The protein below binds the small molecule below.
Small molecule (SMILES): COc1ccccc1C(=O)C1CCCC1C(C(=O)O)C(=O)O

Sequence of chain 1.D:
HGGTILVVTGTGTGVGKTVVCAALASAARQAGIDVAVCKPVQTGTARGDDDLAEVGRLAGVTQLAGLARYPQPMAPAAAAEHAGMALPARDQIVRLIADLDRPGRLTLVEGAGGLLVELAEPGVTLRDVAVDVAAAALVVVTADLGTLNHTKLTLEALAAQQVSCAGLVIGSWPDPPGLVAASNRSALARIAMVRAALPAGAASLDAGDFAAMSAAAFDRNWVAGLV

Binding-site contacts:
Ligand atom C16 contacts residue GLY118 of chain 1.D at 3.8 Å.
Ligand atom O19 contacts residue ASP56 of chain 1.D at 3.0 Å (salt-bridge).
Ligand atom O09 contacts residue ALA117 of chain 1.D at 3.6 Å.
Ligand atom O21 contacts residue LYS22 of chain 1.D at 2.7 Å (salt-bridge).
Ligand atom C17 contacts residue ASP56 of chain 1.D at 3.5 Å.
Ligand atom O20 contacts residue GLY118 of chain 1.D at 3.9 Å.
Ligand atom C01 contacts residue THR18 of chain 1.D at 3.6 Å.
Ligand atom C03 contacts residue ALA80 of chain 1.D at 3.8 Å (hydrophobic).
Ligand atom C12 contacts residue THR48 of chain 1.D at 3.2 Å.
Ligand atom C02 contacts residue GLY151 of chain 1.C at 3.8 Å.
Ligand atom C04 contacts residue GLY118 of chain 1.D at 3.7 Å.
Ligand atom O21 contacts residue GLY118 of chain 1.D at 3.0 Å (h-bond).
Ligand atom O07 contacts residue THR18 of chain 1.D at 3.6 Å.
Ligand atom O20 contacts residue THR18 of chain 1.D at 2.2 Å (h-bond).
Ligand atom O20 contacts residue GLY19 of chain 1.D at 3.7 Å.
Ligand atom C17 contacts residue LYS44 of chain 1.D at 3.7 Å.
Ligand atom C05 contacts residue GLY118 of chain 1.D at 3.5 Å.
Ligand atom C14 contacts residue ARG52 of chain 1.D at 3.5 Å.
Ligand atom C04 contacts residue VAL122 of chain 1.D at 3.8 Å (hydrophobic).
Ligand atom C12 contacts residue MET79 of chain 1.D at 3.6 Å (hydrophobic).
Ligand atom C16 contacts residue THR18 of chain 1.D at 3.5 Å.
Ligand atom C05 contacts residue ALA80 of chain 1.D at 3.8 Å (hydrophobic).
Ligand atom C13 contacts residue THR48 of chain 1.D at 3.7 Å.
Ligand atom C14 contacts residue ASP54 of chain 1.D at 3.5 Å.
Ligand atom O18 contacts residue LYS44 of chain 1.D at 3.0 Å (salt-bridge).
Ligand atom C16 contacts residue LYS22 of chain 1.D at 3.8 Å.
Ligand atom C04 contacts residue ALA80 of chain 1.D at 3.7 Å (hydrophobic).
Ligand atom C13 contacts residue ARG52 of chain 1.D at 3.5 Å.
Ligand atom C03 contacts residue GLY151 of chain 1.C at 3.8 Å.
Ligand atom O09 contacts residue THR48 of chain 1.D at 3.5 Å (h-bond).
Ligand atom O18 contacts residue ASP56 of chain 1.D at 3.1 Å (salt-bridge).
Ligand atom C22 contacts residue MET79 of chain 1.D at 3.4 Å (hydrophobic).
Ligand atom C08 contacts residue MET79 of chain 1.D at 3.8 Å (hydrophobic).
Ligand atom C22 contacts residue PRO78 of chain 1.D at 3.1 Å (hydrophobic).
Ligand atom C12 contacts residue PRO78 of chain 1.D at 3.8 Å (hydrophobic).
Ligand atom O19 contacts residue LYS44 of chain 1.D at 3.8 Å.
Ligand atom O09 contacts residue MET79 of chain 1.D at 3.8 Å.
Ligand atom C22 contacts residue LEU150 of chain 1.C at 3.3 Å (hydrophobic).
Ligand atom C13 contacts residue ASP54 of chain 1.D at 3.8 Å.
Ligand atom O18 contacts residue GLN47 of chain 1.D at 3.5 Å (h-bond).

Sequence of chain 1.C:
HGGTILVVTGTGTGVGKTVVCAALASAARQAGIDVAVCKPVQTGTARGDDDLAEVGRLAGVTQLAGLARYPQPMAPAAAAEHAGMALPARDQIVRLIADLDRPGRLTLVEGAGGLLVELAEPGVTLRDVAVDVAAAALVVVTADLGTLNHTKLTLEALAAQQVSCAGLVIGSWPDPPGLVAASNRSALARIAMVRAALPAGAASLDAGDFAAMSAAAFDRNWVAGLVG